A protein and the small-molecule ligand that binds it are described below.
Small molecule (SMILES): CC[C@H](C)[C@H](N)C(=O)N[C@@H](CO)C(=O)N[C@@H](CCC(=O)O)C(=O)N[C@H](C=O)C(C)C

Sequence of chain 23.E:
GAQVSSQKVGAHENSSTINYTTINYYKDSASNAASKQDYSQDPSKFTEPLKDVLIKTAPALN

Binding-site contacts:
Ligand atom O contacts residue GLN3 of chain 23.E at 3.4 Å (h-bond).
Ligand atom OE1 contacts residue SER5 of chain 23.E at 4.2 Å.
Ligand atom OG contacts residue GLN3 of chain 23.E at 3.0 Å (h-bond).
Ligand atom CG2 contacts residue GLN3 of chain 23.E at 3.3 Å.
Ligand atom C contacts residue VAL4 of chain 23.E at 3.8 Å (hydrophobic).
Ligand atom N contacts residue VAL4 of chain 23.E at 4.1 Å.
Ligand atom CA contacts residue ALA2 of chain 23.E at 3.9 Å (hydrophobic).
Ligand atom N contacts residue VAL4 of chain 23.E at 2.8 Å (h-bond).
Ligand atom C contacts residue ALA2 of chain 23.E at 3.3 Å (hydrophobic).
Ligand atom CG2 contacts residue MYR1 of chain 22.H at 3.7 Å.
Ligand atom CG1 contacts residue GLN3 of chain 23.E at 3.1 Å.
Ligand atom C contacts residue ALA2 of chain 23.E at 4.3 Å (hydrophobic).
Ligand atom CG2 contacts residue SER5 of chain 23.E at 3.1 Å.
Ligand atom CB contacts residue GLN3 of chain 23.E at 4.1 Å.
Ligand atom N contacts residue ALA2 of chain 23.E at 2.8 Å (h-bond).
Ligand atom CG2 contacts residue VAL4 of chain 23.E at 3.8 Å (hydrophobic).
Ligand atom CD contacts residue VAL4 of chain 23.E at 3.8 Å (hydrophobic).
Ligand atom C contacts residue VAL4 of chain 23.E at 3.4 Å (hydrophobic).
Ligand atom C contacts residue GLN3 of chain 23.E at 4.3 Å.
Ligand atom CB contacts residue VAL4 of chain 23.E at 4.3 Å (hydrophobic).
Ligand atom OE2 contacts residue ASN25 of chain 23.E at 3.4 Å (h-bond).
Ligand atom O contacts residue SER6 of chain 23.E at 4.1 Å.
Ligand atom CA contacts residue VAL4 of chain 23.E at 4.0 Å (hydrophobic).
Ligand atom O contacts residue VAL4 of chain 23.E at 3.0 Å (h-bond).
Ligand atom OE2 contacts residue VAL4 of chain 23.E at 4.1 Å.
Ligand atom CB contacts residue GLN3 of chain 23.E at 3.8 Å.
Ligand atom OE1 contacts residue VAL4 of chain 23.E at 3.6 Å (h-bond).
Ligand atom CA contacts residue VAL4 of chain 23.E at 3.0 Å (hydrophobic).
Ligand atom CB contacts residue MYR1 of chain 22.H at 4.3 Å.
Ligand atom CA contacts residue ALA2 of chain 23.E at 3.0 Å (hydrophobic).
Ligand atom N contacts residue ALA2 of chain 23.E at 4.3 Å.
Ligand atom O contacts residue SER5 of chain 23.E at 3.8 Å.
Ligand atom CG contacts residue VAL4 of chain 23.E at 4.2 Å (hydrophobic).
Ligand atom CG2 contacts residue ALA2 of chain 23.E at 3.9 Å (hydrophobic).
Ligand atom CB contacts residue ALA2 of chain 23.E at 3.5 Å (hydrophobic).
Ligand atom OG contacts residue ALA2 of chain 23.E at 3.9 Å.
Ligand atom CD1 contacts residue VAL4 of chain 23.E at 3.9 Å (hydrophobic).
Ligand atom O contacts residue VAL4 of chain 23.E at 4.0 Å.
Ligand atom O contacts residue ALA2 of chain 23.E at 4.0 Å.
Ligand atom CB contacts residue VAL4 of chain 23.E at 3.9 Å (hydrophobic).